Binding-site contacts:
Ligand atom C35 contacts residue TRP99 of chain 1.B at 3.9 Å (hydrophobic).
Ligand atom C39 contacts residue TRP99 of chain 1.B at 4.1 Å (hydrophobic).
Ligand atom O8 contacts residue LYS88 of chain 1.A at 2.4 Å (salt-bridge).
Ligand atom C37 contacts residue TRP99 of chain 1.B at 4.0 Å (hydrophobic).
Ligand atom O1 contacts residue ARG50 of chain 1.B at 3.2 Å (salt-bridge).
Ligand atom O2 contacts residue VAL48 of chain 1.B at 4.2 Å.
Ligand atom C38 contacts residue TRP99 of chain 1.B at 3.4 Å (hydrophobic).
Ligand atom C33 contacts residue TRP99 of chain 1.B at 4.1 Å (hydrophobic).
Ligand atom O1 contacts residue TYR52 of chain 1.B at 3.9 Å.
Ligand atom C36 contacts residue PHE49 of chain 1.A at 4.2 Å (hydrophobic).
Ligand atom C17 contacts residue TYR52 of chain 1.B at 3.6 Å (hydrophobic).
Ligand atom O2 contacts residue PHE49 of chain 1.B at 3.1 Å.
Ligand atom C31 contacts residue LYS88 of chain 1.B at 3.8 Å.
Ligand atom C33 contacts residue LYS88 of chain 1.B at 2.9 Å.
Ligand atom O8 contacts residue TRP99 of chain 1.A at 3.6 Å.
Ligand atom C36 contacts residue TRP99 of chain 1.B at 3.6 Å (hydrophobic).
Ligand atom O2 contacts residue ARG50 of chain 1.B at 2.6 Å (salt-bridge).
Ligand atom O7 contacts residue TRP99 of chain 1.A at 3.4 Å.
Ligand atom C15 contacts residue TRP99 of chain 1.A at 3.6 Å (hydrophobic).
Ligand atom C34 contacts residue TRP99 of chain 1.B at 4.1 Å (hydrophobic).
Ligand atom C26 contacts residue TYR52 of chain 1.B at 3.4 Å (hydrophobic).
Ligand atom C35 contacts residue PHE49 of chain 1.A at 4.1 Å (hydrophobic).
Ligand atom O5 contacts residue LYS88 of chain 1.A at 3.1 Å (salt-bridge).
Ligand atom C20 contacts residue TYR52 of chain 1.B at 4.0 Å (hydrophobic).
Ligand atom C42 contacts residue TRP99 of chain 1.A at 3.9 Å (hydrophobic).
Ligand atom C34 contacts residue LYS88 of chain 1.B at 4.0 Å.
Ligand atom C40 contacts residue TRP99 of chain 1.B at 3.5 Å (hydrophobic).
Ligand atom O1 contacts residue VAL48 of chain 1.B at 3.8 Å.
Ligand atom C26 contacts residue ARG50 of chain 1.B at 3.6 Å.
Ligand atom C16 contacts residue LYS88 of chain 1.A at 3.7 Å.
Ligand atom C41 contacts residue PHE49 of chain 1.B at 4.2 Å (hydrophobic).
Ligand atom O9 contacts residue TRP99 of chain 1.A at 4.0 Å.
Ligand atom O13 contacts residue TYR52 of chain 1.B at 3.0 Å.
Ligand atom C16 contacts residue PHE49 of chain 1.B at 3.9 Å (hydrophobic).
Ligand atom C41 contacts residue ARG50 of chain 1.B at 3.7 Å.
Ligand atom C15 contacts residue LYS88 of chain 1.A at 3.6 Å.
Ligand atom C35 contacts residue LYS88 of chain 1.B at 3.9 Å.
Ligand atom P contacts residue LYS88 of chain 1.A at 4.2 Å.
Ligand atom O1 contacts residue PHE49 of chain 1.B at 4.2 Å.
Ligand atom C32 contacts residue LYS88 of chain 1.B at 3.9 Å.

This protein binds this small molecule.
Small molecule (SMILES): CCCCCCCCCCCCC(=O)OC[C@@H](O)COP(=O)(O)OC1[C@H](O)[C@H](O)C(O)[C@H](O)[C@H]1O

Sequence of chain 1.B:
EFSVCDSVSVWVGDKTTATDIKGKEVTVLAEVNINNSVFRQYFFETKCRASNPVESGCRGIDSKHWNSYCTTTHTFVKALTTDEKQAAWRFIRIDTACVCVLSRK

Sequence of chain 1.A:
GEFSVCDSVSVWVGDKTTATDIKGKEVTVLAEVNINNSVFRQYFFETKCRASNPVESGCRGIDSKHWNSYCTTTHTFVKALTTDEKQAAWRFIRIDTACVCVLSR